The protein below binds the small molecule below.
Small molecule (SMILES): N[C@@H](Cc1c[nH]c2ccccc12)C(=O)O

Sequence of chain 1.B:
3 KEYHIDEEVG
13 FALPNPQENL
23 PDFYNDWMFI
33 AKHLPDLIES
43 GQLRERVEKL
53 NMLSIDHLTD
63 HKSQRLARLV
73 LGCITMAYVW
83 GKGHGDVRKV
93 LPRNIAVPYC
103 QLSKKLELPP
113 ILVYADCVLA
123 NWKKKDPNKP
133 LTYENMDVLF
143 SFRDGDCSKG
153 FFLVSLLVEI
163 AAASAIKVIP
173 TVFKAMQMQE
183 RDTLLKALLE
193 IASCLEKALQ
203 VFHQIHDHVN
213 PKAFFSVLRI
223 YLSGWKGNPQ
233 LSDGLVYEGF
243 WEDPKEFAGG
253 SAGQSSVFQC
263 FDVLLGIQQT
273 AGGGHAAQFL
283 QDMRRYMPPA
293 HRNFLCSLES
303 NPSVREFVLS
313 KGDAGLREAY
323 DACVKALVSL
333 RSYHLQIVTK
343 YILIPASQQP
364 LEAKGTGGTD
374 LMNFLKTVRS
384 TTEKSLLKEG

Binding-site contacts:
Ligand atom O contacts residue ARG221 of chain 1.B at 3.2 Å (salt-bridge).
Ligand atom O contacts residue HEM1 of chain 1.H at 3.8 Å.
Ligand atom N contacts residue THR369 of chain 1.B at 2.7 Å (h-bond).
Ligand atom O contacts residue GLY368 of chain 1.B at 3.6 Å.
Ligand atom OXT contacts residue ILE344 of chain 1.B at 3.5 Å.
Ligand atom NE1 contacts residue PHE153 of chain 1.B at 3.3 Å.
Ligand atom N contacts residue CYN1 of chain 1.G at 3.0 Å (h-bond).
Ligand atom OXT contacts residue PHE216 of chain 1.B at 3.3 Å.
Ligand atom CH2 contacts residue TYR116 of chain 1.B at 3.6 Å (hydrophobic).
Ligand atom OXT contacts residue ARG221 of chain 1.B at 2.8 Å (salt-bridge).
Ligand atom NE1 contacts residue HEM1 of chain 1.H at 4.0 Å.
Ligand atom CD2 contacts residue CYN1 of chain 1.G at 3.7 Å.
Ligand atom NE1 contacts residue CYN1 of chain 1.G at 3.3 Å.
Ligand atom CE2 contacts residue PHE153 of chain 1.B at 3.4 Å (hydrophobic).
Ligand atom N contacts residue SER253 of chain 1.B at 4.0 Å.
Ligand atom CZ2 contacts residue TYR116 of chain 1.B at 3.6 Å (hydrophobic).
Ligand atom CE2 contacts residue ALA254 of chain 1.B at 4.0 Å (hydrophobic).
Ligand atom CA contacts residue CYN1 of chain 1.G at 3.6 Å.
Ligand atom CA contacts residue HEM1 of chain 1.H at 3.7 Å.
Ligand atom C contacts residue ARG221 of chain 1.B at 3.5 Å.
Ligand atom CA contacts residue THR369 of chain 1.B at 3.3 Å.
Ligand atom CE3 contacts residue LEU224 of chain 1.B at 3.9 Å (hydrophobic).
Ligand atom CD1 contacts residue PHE153 of chain 1.B at 3.3 Å (hydrophobic).
Ligand atom CZ3 contacts residue GLY252 of chain 1.B at 3.5 Å.
Ligand atom CD1 contacts residue HEM1 of chain 1.H at 3.5 Å.
Ligand atom CZ2 contacts residue ALA254 of chain 1.B at 3.9 Å (hydrophobic).
Ligand atom O contacts residue THR369 of chain 1.B at 2.9 Å (h-bond).
Ligand atom CZ3 contacts residue SER253 of chain 1.B at 3.6 Å.
Ligand atom CD2 contacts residue PHE153 of chain 1.B at 3.5 Å (hydrophobic).
Ligand atom CB contacts residue THR369 of chain 1.B at 3.4 Å.
Ligand atom N contacts residue HEM1 of chain 1.H at 3.0 Å (h-bond).
Ligand atom CD1 contacts residue CYN1 of chain 1.G at 3.1 Å.
Ligand atom CE2 contacts residue CYN1 of chain 1.G at 3.7 Å.
Ligand atom CG contacts residue CYN1 of chain 1.G at 3.3 Å.
Ligand atom CG contacts residue PHE153 of chain 1.B at 3.4 Å (hydrophobic).
Ligand atom OXT contacts residue HEM1 of chain 1.H at 3.6 Å.
Ligand atom C contacts residue THR369 of chain 1.B at 3.5 Å.
Ligand atom CE3 contacts residue GLY252 of chain 1.B at 3.3 Å.
Ligand atom CE3 contacts residue SER253 of chain 1.B at 3.8 Å.
Ligand atom CZ3 contacts residue LEU224 of chain 1.B at 3.7 Å (hydrophobic).